Sequence of chain 2.A:
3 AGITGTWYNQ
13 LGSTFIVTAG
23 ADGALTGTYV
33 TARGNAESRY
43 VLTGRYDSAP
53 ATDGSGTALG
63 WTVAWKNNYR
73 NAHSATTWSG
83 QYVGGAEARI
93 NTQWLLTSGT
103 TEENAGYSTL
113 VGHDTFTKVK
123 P

Sequence of chain 1.A:
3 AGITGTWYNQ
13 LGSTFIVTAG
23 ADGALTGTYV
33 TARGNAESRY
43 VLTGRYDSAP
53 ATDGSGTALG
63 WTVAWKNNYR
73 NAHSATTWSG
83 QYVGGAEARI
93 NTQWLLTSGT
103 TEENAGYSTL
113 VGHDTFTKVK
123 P

This small molecule binds to this protein.
Small molecule (SMILES): NCCCC[C@H](NC(=O)[C@H](CCC(=O)O)NC(=O)[C@H](Cc1ccccc1)NC(=O)[C@H](CCC(N)=O)NC(=O)[C@@H]1CCCN1C(=O)[C@H](Cc1cnc[nH]1)NC(=O)[C@H](CO)NC(=O)[C@@H](N)CC1=CN=C2C=CC=CC12)C(N)=O

Binding-site contacts:
Ligand atom CG contacts residue TYR42 of chain 1.A at 3.6 Å (hydrophobic).
Ligand atom CB contacts residue TYR109 of chain 2.A at 3.6 Å (hydrophobic).
Ligand atom CD contacts residue THR33 of chain 1.A at 3.5 Å.
Ligand atom NZ contacts residue GLU105 of chain 2.A at 3.1 Å (salt-bridge).
Ligand atom CB contacts residue TYR42 of chain 1.A at 3.5 Å (hydrophobic).
Ligand atom NE2 contacts residue SER76 of chain 1.A at 2.8 Å (h-bond).
Ligand atom O contacts residue THR33 of chain 1.A at 3.1 Å.
Ligand atom CB contacts residue TRP67 of chain 1.A at 3.8 Å (hydrophobic).
Ligand atom CE1 contacts residue GLY108 of chain 2.A at 3.7 Å.
Ligand atom CE contacts residue GLU105 of chain 2.A at 3.8 Å.
Ligand atom CD2 contacts residue SER76 of chain 1.A at 3.6 Å.
Ligand atom OE1 contacts residue THR78 of chain 1.A at 2.6 Å (h-bond).
Ligand atom CE2 contacts residue LEU98 of chain 1.A at 3.8 Å (hydrophobic).
Ligand atom O contacts residue TYR109 of chain 2.A at 3.7 Å.
Ligand atom NE2 contacts residue TRP96 of chain 1.A at 3.5 Å.
Ligand atom N contacts residue ALA34 of chain 1.A at 3.5 Å (h-bond).
Ligand atom OE2 contacts residue ARG35 of chain 1.A at 3.6 Å.
Ligand atom O contacts residue ARG35 of chain 1.A at 3.4 Å.
Ligand atom NE2 contacts residue LEU98 of chain 1.A at 3.6 Å.
Ligand atom CD2 contacts residue TYR109 of chain 2.A at 3.6 Å (hydrophobic).
Ligand atom OE2 contacts residue ARG72 of chain 1.A at 2.7 Å (salt-bridge).
Ligand atom C contacts residue THR33 of chain 1.A at 3.8 Å.
Ligand atom OE1 contacts residue LEU98 of chain 1.A at 3.5 Å.
Ligand atom OE2 contacts residue THR33 of chain 1.A at 2.7 Å (h-bond).
Ligand atom N contacts residue TYR109 of chain 2.A at 2.9 Å (h-bond).
Ligand atom O contacts residue ALA34 of chain 1.A at 3.6 Å.
Ligand atom CE1 contacts residue TRP96 of chain 1.A at 3.8 Å (hydrophobic).
Ligand atom NE2 contacts residue TRP67 of chain 1.A at 3.5 Å.
Ligand atom CD contacts residue ALA74 of chain 1.A at 3.8 Å (hydrophobic).
Ligand atom CZ contacts residue GLY108 of chain 2.A at 3.5 Å.
Ligand atom CE1 contacts residue TRP67 of chain 1.A at 3.4 Å (hydrophobic).
Ligand atom CD contacts residue THR78 of chain 1.A at 3.8 Å.
Ligand atom CA contacts residue TYR109 of chain 2.A at 3.3 Å (hydrophobic).
Ligand atom OE1 contacts residue ARG72 of chain 1.A at 2.9 Å (salt-bridge).
Ligand atom CG contacts residue THR33 of chain 1.A at 3.5 Å.
Ligand atom OE1 contacts residue TRP67 of chain 1.A at 3.6 Å.
Ligand atom C contacts residue TYR109 of chain 2.A at 3.6 Å (hydrophobic).
Ligand atom CB contacts residue ARG72 of chain 1.A at 3.7 Å.
Ligand atom CD contacts residue ARG72 of chain 1.A at 3.5 Å.
Ligand atom CZ contacts residue TRP96 of chain 1.A at 3.6 Å (hydrophobic).